Sequence of chain 1.D:
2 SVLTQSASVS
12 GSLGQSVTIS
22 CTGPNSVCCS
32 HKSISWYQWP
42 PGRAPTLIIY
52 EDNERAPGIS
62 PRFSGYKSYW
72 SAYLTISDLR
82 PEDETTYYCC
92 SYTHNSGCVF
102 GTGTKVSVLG

Binding-site contacts:
Ligand atom N2 contacts residue ASN107 of chain 1.B at 3.0 Å (h-bond).
Ligand atom C5 contacts residue ASN107 of chain 1.B at 3.7 Å.
Ligand atom O5 contacts residue ASN107 of chain 1.B at 2.4 Å (h-bond).
Ligand atom O6 contacts residue PRO58 of chain 1.D at 4.1 Å.
Ligand atom O4 contacts residue ASN105 of chain 1.B at 4.2 Å.
Ligand atom O6 contacts residue GLY59 of chain 1.D at 3.1 Å (h-bond).
Ligand atom C2 contacts residue ASN105 of chain 1.B at 4.3 Å.
Ligand atom O7 contacts residue GLU2 of chain 1.A at 3.2 Å (salt-bridge).
Ligand atom C1 contacts residue ASN105 of chain 1.B at 4.3 Å.
Ligand atom C3 contacts residue ASN105 of chain 1.B at 4.4 Å.
Ligand atom C8 contacts residue ASN107 of chain 1.B at 4.0 Å.
Ligand atom O6 contacts residue ASN107 of chain 1.B at 4.3 Å.
Ligand atom C4 contacts residue ASN107 of chain 1.B at 4.2 Å.
Ligand atom C2 contacts residue ASN107 of chain 1.B at 2.5 Å.
Ligand atom C6 contacts residue GLY59 of chain 1.D at 4.2 Å.
Ligand atom O5 contacts residue ASN105 of chain 1.B at 3.6 Å.
Ligand atom C4 contacts residue ASN105 of chain 1.B at 3.7 Å.
Ligand atom C6 contacts residue ASN105 of chain 1.B at 4.4 Å.
Ligand atom C7 contacts residue GLU2 of chain 1.A at 4.4 Å.
Ligand atom C8 contacts residue ARG56 of chain 1.D at 4.5 Å.
Ligand atom O6 contacts residue ALA57 of chain 1.D at 4.4 Å.
Ligand atom C1 contacts residue ASN107 of chain 1.B at 1.4 Å.
Ligand atom C7 contacts residue ASN107 of chain 1.B at 3.7 Å.
Ligand atom O3 contacts residue ASN105 of chain 1.B at 4.1 Å.
Ligand atom C5 contacts residue ASN105 of chain 1.B at 4.3 Å.
Ligand atom C3 contacts residue ASN107 of chain 1.B at 3.8 Å.
Ligand atom O6 contacts residue ILE60 of chain 1.D at 4.3 Å.

This protein binds this small molecule.
Small molecule (SMILES): CC(=O)N[C@@H]1[C@@H](O)[C@H](O)[C@@H](CO)O[C@H]1O

Sequence of chain 1.A:
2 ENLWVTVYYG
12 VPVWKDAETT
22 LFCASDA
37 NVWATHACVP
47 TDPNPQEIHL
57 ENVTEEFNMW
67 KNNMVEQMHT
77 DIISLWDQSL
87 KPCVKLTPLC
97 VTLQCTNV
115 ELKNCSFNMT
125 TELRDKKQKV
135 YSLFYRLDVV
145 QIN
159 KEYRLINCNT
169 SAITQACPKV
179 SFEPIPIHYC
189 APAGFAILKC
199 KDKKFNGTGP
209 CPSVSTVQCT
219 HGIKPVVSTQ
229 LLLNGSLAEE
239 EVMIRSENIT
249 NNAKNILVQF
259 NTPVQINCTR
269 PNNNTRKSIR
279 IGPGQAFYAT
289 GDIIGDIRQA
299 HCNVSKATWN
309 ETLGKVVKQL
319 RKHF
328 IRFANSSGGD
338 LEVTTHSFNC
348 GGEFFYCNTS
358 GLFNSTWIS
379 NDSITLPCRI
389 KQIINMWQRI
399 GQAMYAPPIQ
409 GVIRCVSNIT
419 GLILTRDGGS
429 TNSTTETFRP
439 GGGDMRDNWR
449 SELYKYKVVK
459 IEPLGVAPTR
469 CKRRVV

Sequence of chain 1.B:
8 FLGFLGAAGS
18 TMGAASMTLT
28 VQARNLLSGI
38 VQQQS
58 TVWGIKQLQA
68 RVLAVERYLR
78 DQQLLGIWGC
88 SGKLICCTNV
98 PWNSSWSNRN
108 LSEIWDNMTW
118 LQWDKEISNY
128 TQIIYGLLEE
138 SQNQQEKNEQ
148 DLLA